Sequence of chain 1.A:
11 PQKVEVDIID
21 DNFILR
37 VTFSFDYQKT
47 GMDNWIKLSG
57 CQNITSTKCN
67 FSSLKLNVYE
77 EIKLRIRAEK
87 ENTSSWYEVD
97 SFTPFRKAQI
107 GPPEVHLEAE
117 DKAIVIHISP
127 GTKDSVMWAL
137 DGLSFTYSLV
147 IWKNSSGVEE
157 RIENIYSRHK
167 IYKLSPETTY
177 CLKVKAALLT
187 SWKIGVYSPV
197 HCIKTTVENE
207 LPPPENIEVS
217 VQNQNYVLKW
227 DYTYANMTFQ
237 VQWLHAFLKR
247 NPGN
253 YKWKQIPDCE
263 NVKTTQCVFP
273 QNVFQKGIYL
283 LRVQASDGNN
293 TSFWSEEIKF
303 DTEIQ

The protein below binds the small molecule below.
Small molecule (SMILES): CC(=O)N[C@@H]1[C@@H](O)[C@H](O)[C@@H](CO)O[C@H]1O

Binding-site contacts:
Ligand atom O5 contacts residue ASN150 of chain 1.A at 2.9 Å (h-bond).
Ligand atom C2 contacts residue ASN150 of chain 1.A at 2.6 Å.
Ligand atom C7 contacts residue ASN150 of chain 1.A at 2.8 Å.
Ligand atom C5 contacts residue ASN150 of chain 1.A at 4.2 Å.
Ligand atom C8 contacts residue CYS198 of chain 1.A at 4.1 Å (hydrophobic).
Ligand atom O7 contacts residue ASN150 of chain 1.A at 2.6 Å (h-bond).
Ligand atom C7 contacts residue THR175 of chain 1.A at 4.2 Å.
Ligand atom C8 contacts residue ASN150 of chain 1.A at 4.0 Å.
Ligand atom C3 contacts residue ASN150 of chain 1.A at 4.0 Å.
Ligand atom C8 contacts residue THR175 of chain 1.A at 3.9 Å.
Ligand atom N2 contacts residue ASN150 of chain 1.A at 2.6 Å (h-bond).
Ligand atom C1 contacts residue ASN150 of chain 1.A at 2.0 Å.
Ligand atom O7 contacts residue THR175 of chain 1.A at 3.9 Å.